Sequence of chain 1.B:
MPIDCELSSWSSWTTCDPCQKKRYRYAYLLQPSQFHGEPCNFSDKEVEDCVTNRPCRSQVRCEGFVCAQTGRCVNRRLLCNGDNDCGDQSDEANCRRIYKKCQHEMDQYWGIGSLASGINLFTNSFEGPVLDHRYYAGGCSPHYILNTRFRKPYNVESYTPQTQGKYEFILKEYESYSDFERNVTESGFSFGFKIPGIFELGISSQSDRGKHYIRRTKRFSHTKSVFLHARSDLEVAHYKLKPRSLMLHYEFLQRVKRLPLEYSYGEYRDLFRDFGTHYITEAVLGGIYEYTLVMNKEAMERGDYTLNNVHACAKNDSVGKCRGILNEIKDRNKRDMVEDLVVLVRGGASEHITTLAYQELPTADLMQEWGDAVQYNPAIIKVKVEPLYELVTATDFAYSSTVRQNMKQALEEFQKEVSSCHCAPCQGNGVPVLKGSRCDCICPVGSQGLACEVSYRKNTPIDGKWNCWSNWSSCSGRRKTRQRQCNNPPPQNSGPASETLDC

This small molecule binds to this protein.
Small molecule (SMILES): OC[C@H]1O[C@@H](O)[C@@H](O)[C@@H](O)[C@@H]1O

Binding-site contacts:
Ligand atom C5 contacts residue ARG29 of chain 1.B at 3.6 Å.
Ligand atom C1 contacts residue TRP19 of chain 1.B at 1.5 Å (hydrophobic).
Ligand atom C1 contacts residue ARG29 of chain 1.B at 3.8 Å.
Ligand atom O5 contacts residue ARG29 of chain 1.B at 3.0 Å (salt-bridge).
Ligand atom O2 contacts residue TRP19 of chain 1.B at 2.9 Å (h-bond).
Ligand atom C4 contacts residue TRP19 of chain 1.B at 4.2 Å (hydrophobic).
Ligand atom C5 contacts residue TRP19 of chain 1.B at 3.6 Å (hydrophobic).
Ligand atom C6 contacts residue ARG29 of chain 1.B at 3.5 Å.
Ligand atom O2 contacts residue SER18 of chain 1.B at 3.8 Å.
Ligand atom C3 contacts residue TRP19 of chain 1.B at 3.8 Å (hydrophobic).
Ligand atom C2 contacts residue TRP19 of chain 1.B at 2.6 Å (hydrophobic).
Ligand atom O6 contacts residue ARG29 of chain 1.B at 3.3 Å (salt-bridge).
Ligand atom C2 contacts residue ARG31 of chain 1.B at 4.3 Å.
Ligand atom O5 contacts residue TRP19 of chain 1.B at 2.3 Å.